The small molecule below binds the protein below.
Small molecule (SMILES): Oc1cccc(O)c1

Binding-site contacts:
Ligand atom O1 contacts residue CYS6 of chain 1.G at 2.6 Å (h-bond).
Ligand atom C5 contacts residue HIS10 of chain 1.H at 4.0 Å.
Ligand atom C3 contacts residue LEU16 of chain 1.G at 4.4 Å (hydrophobic).
Ligand atom C1 contacts residue LEU11 of chain 1.H at 3.8 Å (hydrophobic).
Ligand atom C5 contacts residue HIS5 of chain 1.D at 4.1 Å.
Ligand atom C1 contacts residue HIS5 of chain 1.D at 4.1 Å.
Ligand atom C6 contacts residue LEU11 of chain 1.H at 3.6 Å (hydrophobic).
Ligand atom C6 contacts residue HIS5 of chain 1.D at 4.2 Å.
Ligand atom C5 contacts residue LEU11 of chain 1.H at 3.7 Å (hydrophobic).
Ligand atom C4 contacts residue HIS5 of chain 1.D at 3.7 Å.
Ligand atom O1 contacts residue LEU11 of chain 1.H at 4.5 Å.
Ligand atom C2 contacts residue LEU16 of chain 1.G at 4.5 Å (hydrophobic).
Ligand atom C1 contacts residue CYS6 of chain 1.G at 3.4 Å (hydrophobic).
Ligand atom O3 contacts residue LEU16 of chain 1.G at 4.1 Å.
Ligand atom O3 contacts residue HIS5 of chain 1.D at 3.2 Å (h-bond).
Ligand atom C6 contacts residue CYS7 of chain 1.H at 3.9 Å (hydrophobic).
Ligand atom C5 contacts residue LEU6 of chain 1.D at 4.3 Å (hydrophobic).
Ligand atom O1 contacts residue CYS11 of chain 1.G at 2.9 Å (h-bond).
Ligand atom C5 contacts residue CYS7 of chain 1.H at 4.0 Å (hydrophobic).
Ligand atom C3 contacts residue ALA14 of chain 1.H at 4.3 Å (hydrophobic).
Ligand atom C4 contacts residue HIS10 of chain 1.H at 3.9 Å.
Ligand atom C4 contacts residue LEU11 of chain 1.H at 4.0 Å (hydrophobic).
Ligand atom O1 contacts residue ILE10 of chain 1.G at 3.4 Å.
Ligand atom C6 contacts residue CYS6 of chain 1.G at 3.3 Å (hydrophobic).
Ligand atom C3 contacts residue LEU11 of chain 1.H at 4.3 Å (hydrophobic).
Ligand atom C1 contacts residue CYS11 of chain 1.G at 3.9 Å (hydrophobic).
Ligand atom O3 contacts residue ALA14 of chain 1.H at 3.6 Å.
Ligand atom C2 contacts residue LEU11 of chain 1.H at 4.2 Å (hydrophobic).
Ligand atom C2 contacts residue HIS5 of chain 1.D at 3.6 Å.
Ligand atom C2 contacts residue CYS11 of chain 1.G at 3.7 Å (hydrophobic).
Ligand atom C3 contacts residue HIS5 of chain 1.D at 3.2 Å.
Ligand atom O3 contacts residue LEU17 of chain 1.B at 3.5 Å.
Ligand atom O1 contacts residue SER9 of chain 1.G at 3.5 Å (h-bond).

Sequence of chain 1.H:
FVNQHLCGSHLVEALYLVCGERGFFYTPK

Sequence of chain 1.D:
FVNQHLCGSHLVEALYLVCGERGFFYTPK

Sequence of chain 1.B:
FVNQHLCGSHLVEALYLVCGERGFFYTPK

Sequence of chain 1.G:
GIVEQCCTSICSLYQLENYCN